Sequence of chain 1.A:
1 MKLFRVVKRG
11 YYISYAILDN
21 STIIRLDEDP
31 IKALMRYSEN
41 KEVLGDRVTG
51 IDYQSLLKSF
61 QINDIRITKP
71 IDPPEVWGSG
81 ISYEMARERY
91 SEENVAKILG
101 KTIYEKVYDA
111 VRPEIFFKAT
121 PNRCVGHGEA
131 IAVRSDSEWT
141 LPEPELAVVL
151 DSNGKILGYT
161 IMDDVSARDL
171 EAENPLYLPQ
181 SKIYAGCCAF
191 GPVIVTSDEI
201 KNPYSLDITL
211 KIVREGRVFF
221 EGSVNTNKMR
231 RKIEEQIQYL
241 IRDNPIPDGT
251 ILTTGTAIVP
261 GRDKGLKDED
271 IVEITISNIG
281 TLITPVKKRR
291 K

Binding-site contacts:
Ligand atom C contacts residue GLY80 of chain 1.A at 3.6 Å.
Ligand atom O3 contacts residue CA1 of chain 1.B at 2.4 Å.
Ligand atom C contacts residue GLY255 of chain 1.A at 4.4 Å.
Ligand atom O contacts residue SER79 of chain 1.A at 4.3 Å.
Ligand atom C contacts residue ILE81 of chain 1.A at 3.5 Å (hydrophobic).
Ligand atom C4 contacts residue GLU114 of chain 1.A at 4.0 Å.
Ligand atom O contacts residue ILE81 of chain 1.A at 4.4 Å.
Ligand atom O contacts residue GLY80 of chain 1.A at 4.3 Å.
Ligand atom C contacts residue GLU143 of chain 1.A at 3.9 Å.
Ligand atom O contacts residue GLU145 of chain 1.A at 3.8 Å.
Ligand atom C4 contacts residue GLU171 of chain 1.A at 4.2 Å.
Ligand atom O contacts residue CA1 of chain 1.B at 2.6 Å.
Ligand atom C2 contacts residue CA1 of chain 1.B at 3.2 Å.
Ligand atom O contacts residue ARG89 of chain 1.A at 4.3 Å.
Ligand atom C3 contacts residue GLY80 of chain 1.A at 3.5 Å.
Ligand atom C4 contacts residue LYS182 of chain 1.A at 4.1 Å.
Ligand atom C2 contacts residue GLY80 of chain 1.A at 3.6 Å.
Ligand atom C2 contacts residue ILE81 of chain 1.A at 4.1 Å (hydrophobic).
Ligand atom OXT contacts residue ILE81 of chain 1.A at 2.6 Å (h-bond).
Ligand atom O3 contacts residue PHE116 of chain 1.A at 4.1 Å.
Ligand atom O3 contacts residue GLY80 of chain 1.A at 4.3 Å.
Ligand atom C3 contacts residue ILE81 of chain 1.A at 3.9 Å (hydrophobic).
Ligand atom O3 contacts residue LYS182 of chain 1.A at 3.0 Å (salt-bridge).
Ligand atom O3 contacts residue GLU143 of chain 1.A at 3.1 Å (salt-bridge).
Ligand atom C2 contacts residue LYS182 of chain 1.A at 4.2 Å.
Ligand atom C contacts residue THR256 of chain 1.A at 4.2 Å.
Ligand atom OXT contacts residue GLY80 of chain 1.A at 3.5 Å.
Ligand atom C contacts residue ARG89 of chain 1.A at 3.9 Å.
Ligand atom C2 contacts residue ARG89 of chain 1.A at 3.8 Å.
Ligand atom C3 contacts residue ARG89 of chain 1.A at 3.8 Å.
Ligand atom OXT contacts residue ARG89 of chain 1.A at 4.1 Å.
Ligand atom C2 contacts residue GLU143 of chain 1.A at 3.8 Å.
Ligand atom C contacts residue CA1 of chain 1.B at 3.4 Å.
Ligand atom O3 contacts residue ARG89 of chain 1.A at 4.0 Å.
Ligand atom O contacts residue GLY255 of chain 1.A at 3.6 Å.
Ligand atom C3 contacts residue GLU114 of chain 1.A at 3.8 Å.
Ligand atom C4 contacts residue ARG89 of chain 1.A at 3.4 Å.
Ligand atom O3 contacts residue ASP164 of chain 1.A at 3.8 Å.
Ligand atom O contacts residue THR256 of chain 1.A at 3.1 Å (h-bond).
Ligand atom O contacts residue GLU143 of chain 1.A at 3.3 Å (salt-bridge).

The small molecule below binds the protein below.
Small molecule (SMILES): CCC(=O)C(=O)O